Sequence of chain 1.E:
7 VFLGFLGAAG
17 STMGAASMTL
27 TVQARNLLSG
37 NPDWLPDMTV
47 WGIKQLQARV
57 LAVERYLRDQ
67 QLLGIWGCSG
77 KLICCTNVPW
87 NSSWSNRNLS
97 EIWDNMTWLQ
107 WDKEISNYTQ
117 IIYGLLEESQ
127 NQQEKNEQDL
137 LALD

This small molecule binds to this protein.
Small molecule (SMILES): CC(=O)N[C@@H]1[C@@H](O)[C@H](O)[C@@H](CO)O[C@H]1O

Binding-site contacts:
Ligand atom C5 contacts residue SER89 of chain 1.E at 4.2 Å.
Ligand atom C2 contacts residue ASN87 of chain 1.E at 2.5 Å.
Ligand atom O5 contacts residue TRP90 of chain 1.E at 4.5 Å.
Ligand atom C5 contacts residue ASN87 of chain 1.E at 3.6 Å.
Ligand atom C4 contacts residue ASN87 of chain 1.E at 4.2 Å.
Ligand atom C1 contacts residue ASN87 of chain 1.E at 1.4 Å.
Ligand atom N2 contacts residue ASN87 of chain 1.E at 2.9 Å (h-bond).
Ligand atom O6 contacts residue ILE117 of chain 1.E at 4.2 Å.
Ligand atom C1 contacts residue SER89 of chain 1.E at 3.4 Å.
Ligand atom O5 contacts residue SER89 of chain 1.E at 3.4 Å (h-bond).
Ligand atom C8 contacts residue ASN87 of chain 1.E at 4.1 Å.
Ligand atom O7 contacts residue ASN87 of chain 1.E at 3.1 Å (h-bond).
Ligand atom O5 contacts residue ASN87 of chain 1.E at 2.3 Å (h-bond).
Ligand atom C7 contacts residue ASN87 of chain 1.E at 3.2 Å.
Ligand atom C3 contacts residue ASN87 of chain 1.E at 3.8 Å.